Binding-site contacts:
Ligand atom C6 contacts residue TYR47 of chain 1.B at 3.7 Å (hydrophobic).
Ligand atom C15 contacts residue GOL1 of chain 1.H at 3.7 Å.
Ligand atom N24 contacts residue GLY228 of chain 1.B at 3.6 Å.
Ligand atom C18 contacts residue GLY228 of chain 1.B at 3.7 Å.
Ligand atom N24 contacts residue GLY230 of chain 1.B at 3.7 Å.
Ligand atom N23 contacts residue SER205 of chain 1.B at 3.6 Å (h-bond).
Ligand atom C11 contacts residue TYR47 of chain 1.B at 3.6 Å (hydrophobic).
Ligand atom C11 contacts residue TRP50 of chain 1.B at 3.8 Å (hydrophobic).
Ligand atom C3 contacts residue ILE179 of chain 1.B at 3.8 Å (hydrophobic).
Ligand atom C13 contacts residue LEU96 of chain 1.B at 3.9 Å (hydrophobic).
Ligand atom C14 contacts residue SER226 of chain 1.B at 3.8 Å.
Ligand atom O25 contacts residue TRP227 of chain 1.B at 3.2 Å.
Ligand atom C18 contacts residue ALA200 of chain 1.B at 3.9 Å (hydrophobic).
Ligand atom C7 contacts residue GLY228 of chain 1.B at 3.8 Å.
Ligand atom C19 contacts residue GLY228 of chain 1.B at 3.7 Å.
Ligand atom C9 contacts residue TRP227 of chain 1.B at 3.9 Å (hydrophobic).
Ligand atom C3 contacts residue TRP227 of chain 1.B at 3.7 Å (hydrophobic).
Ligand atom C13 contacts residue SER226 of chain 1.B at 3.8 Å.
Ligand atom N21 contacts residue GLY228 of chain 1.B at 2.8 Å (h-bond).
Ligand atom C19 contacts residue GLY230 of chain 1.B at 3.5 Å.
Ligand atom N23 contacts residue TRP227 of chain 1.B at 3.8 Å.
Ligand atom C17 contacts residue TRP227 of chain 1.B at 3.8 Å (hydrophobic).
Ligand atom N23 contacts residue SER226 of chain 1.B at 2.9 Å (h-bond).
Ligand atom C18 contacts residue TRP227 of chain 1.B at 3.7 Å (hydrophobic).
Ligand atom C12 contacts residue HIS43 of chain 1.B at 3.5 Å.
Ligand atom N23 contacts residue HIS43 of chain 1.B at 3.6 Å.
Ligand atom O26 contacts residue GOL1 of chain 1.H at 2.9 Å (h-bond).
Ligand atom C14 contacts residue GOL1 of chain 1.H at 3.7 Å.
Ligand atom C15 contacts residue SER226 of chain 1.B at 3.7 Å.
Ligand atom O25 contacts residue GLY228 of chain 1.B at 3.0 Å (h-bond).
Ligand atom C15 contacts residue SER205 of chain 1.B at 3.0 Å.
Ligand atom C10 contacts residue TRP50 of chain 1.B at 3.7 Å (hydrophobic).
Ligand atom C20 contacts residue GLU202 of chain 1.B at 3.5 Å.
Ligand atom C19 contacts residue GLU202 of chain 1.B at 3.9 Å.
Ligand atom C1 contacts residue GLU94 of chain 1.B at 3.4 Å.
Ligand atom C8 contacts residue GLY228 of chain 1.B at 3.6 Å.
Ligand atom C9 contacts residue GLY228 of chain 1.B at 3.7 Å.
Ligand atom C2 contacts residue ASN95 of chain 1.B at 3.8 Å.
Ligand atom C17 contacts residue VAL225 of chain 1.B at 3.7 Å (hydrophobic).
Ligand atom N24 contacts residue ALA200 of chain 1.B at 3.6 Å.

Sequence of chain 1.B:
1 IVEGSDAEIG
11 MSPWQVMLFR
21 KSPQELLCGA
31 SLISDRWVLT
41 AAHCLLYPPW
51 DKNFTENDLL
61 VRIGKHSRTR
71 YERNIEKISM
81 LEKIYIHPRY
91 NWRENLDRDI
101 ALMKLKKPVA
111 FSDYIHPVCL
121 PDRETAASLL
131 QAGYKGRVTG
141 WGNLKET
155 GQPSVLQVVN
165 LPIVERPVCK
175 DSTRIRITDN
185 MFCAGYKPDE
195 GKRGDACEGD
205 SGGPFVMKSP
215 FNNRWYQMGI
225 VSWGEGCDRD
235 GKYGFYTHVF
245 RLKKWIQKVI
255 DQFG

This protein binds this small molecule.
Small molecule (SMILES): N[C@H](Cc1ccccc1)C(=O)N1CCC[C@H]1C(=O)NCc1ccncc1